The protein below binds the small molecule below.
Small molecule (SMILES): CC(=O)N[C@H]1[C@H](O[C@H]2[C@H](O)[C@@H](NC(C)=O)CO[C@@H]2CO)O[C@H](CO)[C@@H](O)[C@@H]1O

Binding-site contacts:
Ligand atom C3 contacts residue ASN158 of chain 1.B at 3.7 Å.
Ligand atom O7 contacts residue ASN158 of chain 1.B at 3.4 Å (h-bond).
Ligand atom C1 contacts residue ASN158 of chain 1.B at 1.4 Å.
Ligand atom C8 contacts residue ASN158 of chain 1.B at 4.4 Å.
Ligand atom C7 contacts residue ASN158 of chain 1.B at 3.2 Å.
Ligand atom O5 contacts residue ASN158 of chain 1.B at 2.4 Å (h-bond).
Ligand atom N2 contacts residue ASN158 of chain 1.B at 2.8 Å (h-bond).
Ligand atom C2 contacts residue ASN158 of chain 1.B at 2.3 Å.
Ligand atom C5 contacts residue ASN158 of chain 1.B at 3.7 Å.
Ligand atom C4 contacts residue ASN158 of chain 1.B at 4.2 Å.

Sequence of chain 1.B:
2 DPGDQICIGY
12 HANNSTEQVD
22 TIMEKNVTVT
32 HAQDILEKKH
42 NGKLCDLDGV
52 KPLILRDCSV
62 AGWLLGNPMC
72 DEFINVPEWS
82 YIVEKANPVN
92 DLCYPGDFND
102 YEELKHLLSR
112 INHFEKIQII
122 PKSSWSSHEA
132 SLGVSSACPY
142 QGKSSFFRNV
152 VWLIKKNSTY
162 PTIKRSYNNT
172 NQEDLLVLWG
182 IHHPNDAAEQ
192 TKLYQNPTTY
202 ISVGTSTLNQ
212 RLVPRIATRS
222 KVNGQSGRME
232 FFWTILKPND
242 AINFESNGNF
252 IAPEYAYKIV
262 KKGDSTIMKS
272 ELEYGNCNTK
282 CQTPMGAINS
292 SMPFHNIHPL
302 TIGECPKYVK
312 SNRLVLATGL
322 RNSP